This small molecule binds to this protein.
Small molecule (SMILES): Cn1cnc2c1c(=O)[nH]c(=O)n2C

Sequence of chain 1.A:
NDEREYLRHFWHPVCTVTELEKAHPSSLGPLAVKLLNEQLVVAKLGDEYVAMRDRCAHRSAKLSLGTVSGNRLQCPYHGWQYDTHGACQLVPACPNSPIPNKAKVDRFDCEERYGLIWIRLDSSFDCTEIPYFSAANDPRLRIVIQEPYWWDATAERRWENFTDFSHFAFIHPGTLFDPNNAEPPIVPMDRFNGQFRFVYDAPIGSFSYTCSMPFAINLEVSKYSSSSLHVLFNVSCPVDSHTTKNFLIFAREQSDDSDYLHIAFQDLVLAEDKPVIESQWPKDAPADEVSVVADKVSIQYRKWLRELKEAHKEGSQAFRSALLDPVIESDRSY

Binding-site contacts:
Ligand atom O2 contacts residue PHE186 of chain 1.A at 3.6 Å.
Ligand atom O6 contacts residue PHE241 of chain 1.A at 4.3 Å.
Ligand atom C2 contacts residue LEU200 of chain 1.A at 4.3 Å (hydrophobic).
Ligand atom C13 contacts residue LEU266 of chain 1.A at 4.3 Å (hydrophobic).
Ligand atom C2 contacts residue LEU266 of chain 1.A at 4.2 Å (hydrophobic).
Ligand atom C6 contacts residue LEU200 of chain 1.A at 4.3 Å (hydrophobic).
Ligand atom O6 contacts residue LEU253 of chain 1.A at 4.3 Å.
Ligand atom C8 contacts residue GLN300 of chain 1.A at 3.4 Å.
Ligand atom C8 contacts residue LEU266 of chain 1.A at 4.2 Å (hydrophobic).
Ligand atom N9 contacts residue GLN300 of chain 1.A at 3.6 Å.
Ligand atom N1 contacts residue LEU200 of chain 1.A at 4.5 Å.
Ligand atom N9 contacts residue LEU266 of chain 1.A at 4.2 Å.
Ligand atom C6 contacts residue LEU253 of chain 1.A at 4.4 Å (hydrophobic).
Ligand atom C4 contacts residue VAL303 of chain 1.A at 4.5 Å (hydrophobic).
Ligand atom N3 contacts residue VAL303 of chain 1.A at 4.2 Å.
Ligand atom C13 contacts residue PHE299 of chain 1.A at 4.0 Å (hydrophobic).
Ligand atom C12 contacts residue VAL303 of chain 1.A at 3.7 Å (hydrophobic).
Ligand atom N9 contacts residue VAL303 of chain 1.A at 4.3 Å.
Ligand atom N1 contacts residue LEU266 of chain 1.A at 3.9 Å.
Ligand atom O6 contacts residue LEU200 of chain 1.A at 4.4 Å.
Ligand atom N7 contacts residue LEU266 of chain 1.A at 3.7 Å.
Ligand atom C6 contacts residue LEU266 of chain 1.A at 3.4 Å (hydrophobic).
Ligand atom C5 contacts residue LEU200 of chain 1.A at 4.2 Å (hydrophobic).
Ligand atom C4 contacts residue LEU266 of chain 1.A at 3.6 Å (hydrophobic).
Ligand atom N7 contacts residue PHE299 of chain 1.A at 4.1 Å.
Ligand atom N3 contacts residue PHE186 of chain 1.A at 4.2 Å.
Ligand atom N3 contacts residue LEU200 of chain 1.A at 4.4 Å.
Ligand atom O6 contacts residue LEU266 of chain 1.A at 3.8 Å.
Ligand atom C12 contacts residue PHE186 of chain 1.A at 3.7 Å (hydrophobic).
Ligand atom C5 contacts residue LEU266 of chain 1.A at 3.2 Å (hydrophobic).
Ligand atom N1 contacts residue LEU253 of chain 1.A at 4.1 Å.
Ligand atom C2 contacts residue PHE186 of chain 1.A at 4.2 Å (hydrophobic).
Ligand atom N7 contacts residue LEU200 of chain 1.A at 4.4 Å.
Ligand atom C8 contacts residue PHE299 of chain 1.A at 3.8 Å (hydrophobic).
Ligand atom N3 contacts residue LEU266 of chain 1.A at 4.0 Å.